Sequence of chain 10.E:
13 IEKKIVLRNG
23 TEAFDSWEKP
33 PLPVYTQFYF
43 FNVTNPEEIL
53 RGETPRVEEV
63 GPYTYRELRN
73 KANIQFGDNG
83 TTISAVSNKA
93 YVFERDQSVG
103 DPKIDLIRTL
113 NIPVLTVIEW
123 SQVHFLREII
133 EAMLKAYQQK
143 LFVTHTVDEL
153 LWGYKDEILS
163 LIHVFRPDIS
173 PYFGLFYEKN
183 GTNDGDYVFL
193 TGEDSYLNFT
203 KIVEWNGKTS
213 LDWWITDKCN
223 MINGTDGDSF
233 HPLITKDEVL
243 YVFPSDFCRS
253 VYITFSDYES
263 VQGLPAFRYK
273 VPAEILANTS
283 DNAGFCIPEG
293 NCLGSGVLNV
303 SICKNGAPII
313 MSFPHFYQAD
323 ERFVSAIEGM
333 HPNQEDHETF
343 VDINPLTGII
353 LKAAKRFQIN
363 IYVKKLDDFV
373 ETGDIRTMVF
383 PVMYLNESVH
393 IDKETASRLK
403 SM

Binding-site contacts:
Ligand atom C8 contacts residue ARG324 of chain 10.E at 4.2 Å.
Ligand atom N2 contacts residue ASN280 of chain 10.E at 2.9 Å (h-bond).
Ligand atom C7 contacts residue ASN280 of chain 10.E at 3.9 Å.
Ligand atom C8 contacts residue GLY296 of chain 10.E at 4.4 Å.
Ligand atom C2 contacts residue ASN280 of chain 10.E at 2.5 Å.
Ligand atom C1 contacts residue ASN280 of chain 10.E at 1.4 Å.
Ligand atom C4 contacts residue ASN280 of chain 10.E at 4.2 Å.
Ligand atom C5 contacts residue ASN280 of chain 10.E at 3.7 Å.
Ligand atom O7 contacts residue ASN280 of chain 10.E at 4.4 Å.
Ligand atom O5 contacts residue ASN280 of chain 10.E at 2.4 Å (h-bond).
Ligand atom C3 contacts residue ASN280 of chain 10.E at 3.8 Å.

The protein below binds the small molecule below.
Small molecule (SMILES): CC(=O)N[C@H]1[C@H](O[C@H]2[C@H](O)[C@@H](NC(C)=O)CO[C@@H]2CO)O[C@H](CO)[C@@H](O)[C@@H]1O